Sequence of chain 2.B:
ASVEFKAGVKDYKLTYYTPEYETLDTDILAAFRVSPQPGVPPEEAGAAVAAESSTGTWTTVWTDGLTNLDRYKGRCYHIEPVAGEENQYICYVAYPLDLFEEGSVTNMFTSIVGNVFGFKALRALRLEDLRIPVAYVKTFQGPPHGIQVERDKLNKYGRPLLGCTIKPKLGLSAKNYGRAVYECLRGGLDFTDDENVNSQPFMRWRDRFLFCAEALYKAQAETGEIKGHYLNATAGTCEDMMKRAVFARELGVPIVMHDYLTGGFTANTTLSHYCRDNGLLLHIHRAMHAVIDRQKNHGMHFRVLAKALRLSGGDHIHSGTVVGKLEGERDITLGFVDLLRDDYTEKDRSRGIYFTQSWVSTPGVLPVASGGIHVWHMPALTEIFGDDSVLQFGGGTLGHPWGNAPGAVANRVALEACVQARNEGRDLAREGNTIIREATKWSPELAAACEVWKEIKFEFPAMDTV

A small-molecule ligand and the protein it binds are described below.
Small molecule (SMILES): O=C(O)[C@@](O)(COP(=O)(O)O)[C@H](O)[C@H](O)COP(=O)(O)O

Sequence of chain 1.B:
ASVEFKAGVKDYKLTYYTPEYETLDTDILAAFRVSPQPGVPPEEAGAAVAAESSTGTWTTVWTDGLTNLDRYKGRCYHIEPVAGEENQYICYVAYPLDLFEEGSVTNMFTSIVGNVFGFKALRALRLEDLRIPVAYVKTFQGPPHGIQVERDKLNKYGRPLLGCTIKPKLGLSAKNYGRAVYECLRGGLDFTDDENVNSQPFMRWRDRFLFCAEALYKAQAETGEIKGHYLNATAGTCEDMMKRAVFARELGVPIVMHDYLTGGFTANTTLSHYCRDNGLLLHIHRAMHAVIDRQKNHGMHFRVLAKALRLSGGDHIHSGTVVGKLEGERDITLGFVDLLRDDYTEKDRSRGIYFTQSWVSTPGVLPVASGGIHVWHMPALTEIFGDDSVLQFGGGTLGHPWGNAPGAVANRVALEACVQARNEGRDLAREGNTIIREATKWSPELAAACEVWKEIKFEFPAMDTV

Binding-site contacts:
Ligand atom O6 contacts residue GLU204 of chain 2.B at 3.4 Å (salt-bridge).
Ligand atom C contacts residue LYS175 of chain 2.B at 3.5 Å.
Ligand atom O3P contacts residue LYS334 of chain 2.B at 2.9 Å (salt-bridge).
Ligand atom O2 contacts residue MG1 of chain 2.K at 2.4 Å.
Ligand atom O5P contacts residue SER379 of chain 2.B at 3.3 Å (h-bond).
Ligand atom O6 contacts residue LYS175 of chain 2.B at 3.4 Å (salt-bridge).
Ligand atom C2 contacts residue MG1 of chain 2.K at 2.8 Å.
Ligand atom C contacts residue MG1 of chain 2.K at 2.9 Å.
Ligand atom O3 contacts residue GLU204 of chain 2.B at 3.2 Å (salt-bridge).
Ligand atom O3P contacts residue TRP66 of chain 1.B at 3.2 Å.
Ligand atom O6 contacts residue MG1 of chain 2.K at 2.4 Å.
Ligand atom O4P contacts residue LEU335 of chain 2.B at 3.4 Å.
Ligand atom O2P contacts residue GLY403 of chain 2.B at 2.9 Å (h-bond).
Ligand atom O2 contacts residue KCX201 of chain 2.B at 3.6 Å (h-bond).
Ligand atom O7 contacts residue LYS334 of chain 2.B at 2.9 Å (salt-bridge).
Ligand atom O4 contacts residue GLY380 of chain 2.B at 3.3 Å (h-bond).
Ligand atom O5 contacts residue LEU335 of chain 2.B at 3.1 Å.
Ligand atom O3P contacts residue GLY381 of chain 2.B at 2.9 Å (h-bond).
Ligand atom O2 contacts residue THR173 of chain 2.B at 2.9 Å (h-bond).
Ligand atom O3 contacts residue HIS294 of chain 2.B at 3.0 Å (h-bond).
Ligand atom O2 contacts residue LYS175 of chain 2.B at 2.9 Å (salt-bridge).
Ligand atom O3P contacts residue GLY380 of chain 2.B at 3.5 Å.
Ligand atom O6 contacts residue LYS177 of chain 2.B at 2.9 Å (salt-bridge).
Ligand atom O1 contacts residue LYS175 of chain 2.B at 3.3 Å (salt-bridge).
Ligand atom O1P contacts residue LYS175 of chain 2.B at 3.3 Å.
Ligand atom O1P contacts residue THR65 of chain 1.B at 2.7 Å (h-bond).
Ligand atom C3 contacts residue MG1 of chain 2.K at 3.1 Å.
Ligand atom C contacts residue ASN123 of chain 1.B at 3.5 Å.
Ligand atom O5P contacts residue HIS327 of chain 2.B at 2.6 Å (h-bond).
Ligand atom O3 contacts residue MG1 of chain 2.K at 2.3 Å.
Ligand atom O6 contacts residue ASN123 of chain 1.B at 3.0 Å (h-bond).
Ligand atom P1 contacts residue THR65 of chain 1.B at 3.4 Å.
Ligand atom O6 contacts residue ASP203 of chain 2.B at 3.4 Å (salt-bridge).
Ligand atom O3P contacts residue THR65 of chain 1.B at 3.4 Å (h-bond).
Ligand atom C3 contacts residue KCX201 of chain 2.B at 3.2 Å.
Ligand atom O3 contacts residue KCX201 of chain 2.B at 2.5 Å (h-bond).
Ligand atom O4 contacts residue SER379 of chain 2.B at 3.0 Å (h-bond).
Ligand atom O4P contacts residue ARG295 of chain 2.B at 2.9 Å (salt-bridge).
Ligand atom O6P contacts residue ARG295 of chain 2.B at 2.9 Å (salt-bridge).
Ligand atom O1P contacts residue GLY404 of chain 2.B at 2.8 Å (h-bond).